This small molecule binds to this protein.
Small molecule (SMILES): CCOC(=O)c1ccc(OCCCCC2CCN(c3ccc(C)nn3)CC2)cc1

Binding-site contacts:
Ligand atom N6 contacts residue VAL196 of chain 54.B at 3.8 Å.
Ligand atom C11 contacts residue LEU134 of chain 54.B at 3.8 Å (hydrophobic).
Ligand atom C26 contacts residue THR111 of chain 54.B at 3.6 Å.
Ligand atom C5 contacts residue TYR159 of chain 54.B at 3.7 Å (hydrophobic).
Ligand atom C4 contacts residue ALA24 of chain 54.D at 3.5 Å (hydrophobic).
Ligand atom C26 contacts residue LYS113 of chain 54.B at 3.7 Å.
Ligand atom C4 contacts residue ILE194 of chain 54.B at 3.8 Å (hydrophobic).
Ligand atom C10 contacts residue MET132 of chain 54.B at 3.7 Å (hydrophobic).
Ligand atom C20 contacts residue TYR112 of chain 54.B at 3.4 Å (hydrophobic).
Ligand atom N3 contacts residue LEU240 of chain 54.B at 3.4 Å.
Ligand atom C14 contacts residue MET132 of chain 54.B at 3.5 Å (hydrophobic).
Ligand atom C23 contacts residue PHE237 of chain 54.B at 3.8 Å (hydrophobic).
Ligand atom C13 contacts residue MET132 of chain 54.B at 3.8 Å (hydrophobic).
Ligand atom C3 contacts residue TYR159 of chain 54.B at 3.7 Å (hydrophobic).
Ligand atom C21 contacts residue TYR112 of chain 54.B at 3.4 Å (hydrophobic).
Ligand atom C18 contacts residue PHE237 of chain 54.B at 3.8 Å (hydrophobic).
Ligand atom C5 contacts residue ILE194 of chain 54.B at 3.8 Å (hydrophobic).
Ligand atom C8 contacts residue TYR159 of chain 54.B at 3.5 Å (hydrophobic).
Ligand atom O25 contacts residue TYR112 of chain 54.B at 3.4 Å.
Ligand atom C8 contacts residue VAL196 of chain 54.B at 3.7 Å (hydrophobic).
Ligand atom N4 contacts residue LEU240 of chain 54.B at 3.3 Å.
Ligand atom C19 contacts residue PHE237 of chain 54.B at 3.5 Å (hydrophobic).
Ligand atom C3 contacts residue ALA24 of chain 54.D at 3.5 Å (hydrophobic).
Ligand atom C1 contacts residue ILE157 of chain 54.B at 3.4 Å (hydrophobic).
Ligand atom C15 contacts residue MET132 of chain 54.B at 3.6 Å (hydrophobic).
Ligand atom O24 contacts residue TYR112 of chain 54.B at 3.8 Å.
Ligand atom C4 contacts residue TYR159 of chain 54.B at 3.7 Å (hydrophobic).
Ligand atom C21 contacts residue PHE237 of chain 54.B at 3.7 Å (hydrophobic).
Ligand atom C1 contacts residue ILE183 of chain 54.B at 3.5 Å (hydrophobic).
Ligand atom C12 contacts residue VAL199 of chain 54.B at 3.7 Å (hydrophobic).
Ligand atom C7 contacts residue TYR159 of chain 54.B at 3.7 Å (hydrophobic).
Ligand atom C14 contacts residue VAL199 of chain 54.B at 3.8 Å (hydrophobic).
Ligand atom C13 contacts residue PHE237 of chain 54.B at 3.7 Å (hydrophobic).
Ligand atom O16 contacts residue MET132 of chain 54.B at 3.6 Å.
Ligand atom C7 contacts residue VAL196 of chain 54.B at 3.5 Å (hydrophobic).
Ligand atom O25 contacts residue THR111 of chain 54.B at 3.4 Å (h-bond).
Ligand atom C20 contacts residue PHE237 of chain 54.B at 3.4 Å (hydrophobic).
Ligand atom C23 contacts residue TYR112 of chain 54.B at 3.3 Å (hydrophobic).
Ligand atom C27 contacts residue ASP236 of chain 54.B at 3.6 Å.
Ligand atom C3 contacts residue PRO181 of chain 54.B at 3.7 Å (hydrophobic).

Sequence of chain 54.D:
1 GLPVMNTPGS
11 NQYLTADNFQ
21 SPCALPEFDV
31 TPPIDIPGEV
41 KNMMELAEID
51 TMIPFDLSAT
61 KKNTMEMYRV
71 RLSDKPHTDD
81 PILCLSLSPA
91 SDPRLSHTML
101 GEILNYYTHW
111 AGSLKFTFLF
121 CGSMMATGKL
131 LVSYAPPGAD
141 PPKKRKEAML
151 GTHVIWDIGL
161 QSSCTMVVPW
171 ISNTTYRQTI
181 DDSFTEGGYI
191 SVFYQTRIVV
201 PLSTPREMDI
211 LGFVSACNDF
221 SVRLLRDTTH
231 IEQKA

Sequence of chain 54.B:
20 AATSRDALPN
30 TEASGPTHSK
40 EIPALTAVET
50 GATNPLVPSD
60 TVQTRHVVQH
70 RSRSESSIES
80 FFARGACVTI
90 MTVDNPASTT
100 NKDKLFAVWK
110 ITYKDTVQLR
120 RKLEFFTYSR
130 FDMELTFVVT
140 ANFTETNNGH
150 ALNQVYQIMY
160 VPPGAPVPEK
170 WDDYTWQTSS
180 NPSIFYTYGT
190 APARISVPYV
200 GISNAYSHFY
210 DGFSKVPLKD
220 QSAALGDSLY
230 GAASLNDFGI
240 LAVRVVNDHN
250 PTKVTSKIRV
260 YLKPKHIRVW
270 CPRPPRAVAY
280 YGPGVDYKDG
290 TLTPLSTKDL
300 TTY